Sequence of chain 1.BA:
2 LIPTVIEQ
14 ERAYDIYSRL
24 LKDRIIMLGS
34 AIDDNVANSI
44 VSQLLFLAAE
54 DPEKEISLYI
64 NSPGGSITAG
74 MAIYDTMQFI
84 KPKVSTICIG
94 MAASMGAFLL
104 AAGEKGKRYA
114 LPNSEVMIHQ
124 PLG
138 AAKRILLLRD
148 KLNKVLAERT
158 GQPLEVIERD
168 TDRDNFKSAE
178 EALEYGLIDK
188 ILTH

Sequence of chain 1.AA:
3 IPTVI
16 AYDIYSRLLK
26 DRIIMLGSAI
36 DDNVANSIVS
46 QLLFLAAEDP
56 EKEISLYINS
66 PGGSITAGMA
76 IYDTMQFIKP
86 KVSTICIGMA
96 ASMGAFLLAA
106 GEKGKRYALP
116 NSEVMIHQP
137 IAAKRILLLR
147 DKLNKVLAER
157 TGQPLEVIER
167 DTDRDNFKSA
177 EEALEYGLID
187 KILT

This small molecule binds to this protein.
Small molecule (SMILES): C[C@@H]1C[C@H]2C(=O)OC[C@H](NC(=O)[C@H](Cc3cc(F)cc(F)c3)NC(=O)CCC3CCCCC3)C(=O)N3CCC[C@H]3C(=O)N3CCCC[C@H]3C(=O)N[C@@H](C)C(=O)N2C1

Binding-site contacts:
Ligand atom F2 contacts residue PHE82 of chain 1.AA at 3.3 Å.
Ligand atom CB contacts residue ILE90 of chain 1.BA at 3.6 Å (hydrophobic).
Ligand atom O contacts residue TYR62 of chain 1.BA at 2.9 Å (h-bond).
Ligand atom C8 contacts residue ILE28 of chain 1.BA at 3.5 Å (hydrophobic).
Ligand atom CE1 contacts residue LEU48 of chain 1.AA at 3.4 Å (hydrophobic).
Ligand atom CE contacts residue ILE28 of chain 1.BA at 3.7 Å (hydrophobic).
Ligand atom O contacts residue LYS110 of chain 1.BA at 3.5 Å (salt-bridge).
Ligand atom F1 contacts residue TYR62 of chain 1.BA at 3.5 Å.
Ligand atom F1 contacts residue VAL44 of chain 1.AA at 3.4 Å.
Ligand atom F2 contacts residue THR79 of chain 1.AA at 3.4 Å.
Ligand atom C8 contacts residue TYR62 of chain 1.BA at 3.6 Å (hydrophobic).
Ligand atom C9 contacts residue TYR62 of chain 1.BA at 3.6 Å (hydrophobic).
Ligand atom O contacts residue PHE82 of chain 1.AA at 3.8 Å.
Ligand atom CE contacts residue LEU189 of chain 1.BA at 3.8 Å (hydrophobic).
Ligand atom F2 contacts residue LEU114 of chain 1.BA at 3.4 Å.
Ligand atom CZ contacts residue THR79 of chain 1.AA at 3.5 Å.
Ligand atom O contacts residue PHE82 of chain 1.AA at 3.6 Å.
Ligand atom CD2 contacts residue PHE82 of chain 1.AA at 3.8 Å (hydrophobic).
Ligand atom C5 contacts residue LEU23 of chain 1.BA at 3.8 Å (hydrophobic).
Ligand atom CZ contacts residue LEU114 of chain 1.BA at 3.7 Å (hydrophobic).
Ligand atom CE2 contacts residue LEU114 of chain 1.BA at 3.6 Å (hydrophobic).
Ligand atom CD1 contacts residue TYR62 of chain 1.BA at 3.5 Å (hydrophobic).
Ligand atom N contacts residue TYR62 of chain 1.BA at 2.7 Å (h-bond).
Ligand atom F1 contacts residue LEU48 of chain 1.AA at 3.4 Å.
Ligand atom CB contacts residue TYR62 of chain 1.BA at 3.7 Å (hydrophobic).
Ligand atom CD1 contacts residue LEU48 of chain 1.AA at 3.5 Å (hydrophobic).
Ligand atom CA contacts residue TYR62 of chain 1.BA at 3.8 Å (hydrophobic).
Ligand atom C6 contacts residue LEU23 of chain 1.BA at 3.6 Å (hydrophobic).
Ligand atom O2 contacts residue LEU48 of chain 1.AA at 3.8 Å.
Ligand atom C contacts residue TYR62 of chain 1.BA at 3.8 Å (hydrophobic).
Ligand atom CE contacts residue ASP26 of chain 1.BA at 3.3 Å.
Ligand atom C7 contacts residue ILE28 of chain 1.BA at 3.7 Å (hydrophobic).
Ligand atom F1 contacts residue ILE92 of chain 1.BA at 3.3 Å.
Ligand atom O contacts residue ILE90 of chain 1.BA at 3.3 Å.
Ligand atom C6 contacts residue PHE49 of chain 1.AA at 3.8 Å (hydrophobic).
Ligand atom C7 contacts residue LEU48 of chain 1.AA at 3.6 Å (hydrophobic).
Ligand atom C contacts residue SER60 of chain 1.BA at 3.8 Å.
Ligand atom O contacts residue SER60 of chain 1.BA at 3.7 Å.
Ligand atom CD contacts residue TYR62 of chain 1.BA at 3.4 Å (hydrophobic).
Ligand atom CB contacts residue TYR112 of chain 1.BA at 3.5 Å (hydrophobic).